Binding-site contacts:
Ligand atom C2 contacts residue GLU188 of chain 1.E at 3.5 Å.
Ligand atom O1 contacts residue MET207 of chain 1.E at 4.1 Å.
Ligand atom O1 contacts residue ARG87 of chain 1.E at 4.2 Å.
Ligand atom C2 contacts residue THR244 of chain 1.E at 3.6 Å.
Ligand atom O2 contacts residue GLY211 of chain 1.E at 3.0 Å (h-bond).
Ligand atom O4 contacts residue MG1 of chain 1.CA at 2.1 Å.
Ligand atom C2 contacts residue GLY211 of chain 1.E at 3.8 Å.
Ligand atom O1 contacts residue MG1 of chain 1.CA at 4.0 Å.
Ligand atom O1 contacts residue LYS186 of chain 1.E at 3.3 Å (salt-bridge).
Ligand atom C2 contacts residue ARG210 of chain 1.E at 4.5 Å.
Ligand atom O3 contacts residue LYS186 of chain 1.E at 2.8 Å (salt-bridge).
Ligand atom C1 contacts residue ASP212 of chain 1.E at 4.4 Å.
Ligand atom C2 contacts residue MG1 of chain 1.CA at 2.8 Å.
Ligand atom C1 contacts residue ALA209 of chain 1.E at 3.7 Å (hydrophobic).
Ligand atom C1 contacts residue GLU188 of chain 1.E at 3.5 Å.
Ligand atom O2 contacts residue ALA209 of chain 1.E at 3.3 Å.
Ligand atom O2 contacts residue THR244 of chain 1.E at 2.6 Å (h-bond).
Ligand atom O2 contacts residue MG1 of chain 1.CA at 4.0 Å.
Ligand atom O3 contacts residue MG1 of chain 1.CA at 1.9 Å.
Ligand atom C1 contacts residue THR244 of chain 1.E at 4.2 Å.
Ligand atom O3 contacts residue ASP212 of chain 1.E at 3.9 Å.
Ligand atom O4 contacts residue ALA209 of chain 1.E at 3.8 Å.
Ligand atom C2 contacts residue ASP212 of chain 1.E at 3.8 Å.
Ligand atom O3 contacts residue GLU188 of chain 1.E at 3.0 Å (salt-bridge).
Ligand atom O2 contacts residue ARG210 of chain 1.E at 3.6 Å.
Ligand atom C1 contacts residue MG1 of chain 1.CA at 2.7 Å.
Ligand atom O4 contacts residue GLY211 of chain 1.E at 3.7 Å.
Ligand atom O4 contacts residue GLU188 of chain 1.E at 2.9 Å (salt-bridge).
Ligand atom O1 contacts residue MET276 of chain 1.E at 4.3 Å.
Ligand atom O2 contacts residue ASP212 of chain 1.E at 4.0 Å.
Ligand atom O1 contacts residue ALA209 of chain 1.E at 3.9 Å.
Ligand atom O3 contacts residue ALA209 of chain 1.E at 4.2 Å.
Ligand atom C2 contacts residue ALA209 of chain 1.E at 3.5 Å (hydrophobic).
Ligand atom O4 contacts residue ASP212 of chain 1.E at 2.8 Å (salt-bridge).
Ligand atom O1 contacts residue THR244 of chain 1.E at 3.8 Å.
Ligand atom C1 contacts residue LYS186 of chain 1.E at 3.4 Å.

Sequence of chain 1.E:
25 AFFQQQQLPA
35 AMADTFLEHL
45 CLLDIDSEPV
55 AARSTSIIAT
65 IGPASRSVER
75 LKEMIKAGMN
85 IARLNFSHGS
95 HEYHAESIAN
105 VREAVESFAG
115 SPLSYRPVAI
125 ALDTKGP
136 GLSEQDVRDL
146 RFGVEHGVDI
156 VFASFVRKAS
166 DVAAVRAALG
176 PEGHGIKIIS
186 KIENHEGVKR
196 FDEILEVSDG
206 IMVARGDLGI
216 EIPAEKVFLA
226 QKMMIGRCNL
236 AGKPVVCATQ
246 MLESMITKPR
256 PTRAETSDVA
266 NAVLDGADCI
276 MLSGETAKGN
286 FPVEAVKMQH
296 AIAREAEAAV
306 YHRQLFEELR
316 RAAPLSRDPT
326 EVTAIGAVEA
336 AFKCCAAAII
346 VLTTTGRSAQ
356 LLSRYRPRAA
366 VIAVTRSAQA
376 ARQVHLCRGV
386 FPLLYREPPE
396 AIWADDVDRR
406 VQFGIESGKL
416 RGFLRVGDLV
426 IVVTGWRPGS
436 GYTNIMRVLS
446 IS

The small molecule below binds the protein below.
Small molecule (SMILES): O=C([O-])C(=O)[O-]